This protein binds this small molecule.
Small molecule (SMILES): C[C@H](O)CCO

Binding-site contacts:
Ligand atom O1 contacts residue SER147 of chain 1.B at 3.9 Å.
Ligand atom C3 contacts residue GLY178 of chain 1.B at 4.4 Å.
Ligand atom C3 contacts residue GLU181 of chain 1.B at 3.7 Å.
Ligand atom C1 contacts residue GLU181 of chain 1.B at 3.6 Å.
Ligand atom O1 contacts residue GLU181 of chain 1.B at 3.4 Å.
Ligand atom O3 contacts residue GLU181 of chain 1.B at 4.2 Å.
Ligand atom O1 contacts residue VAL182 of chain 1.B at 3.1 Å (h-bond).
Ligand atom C2 contacts residue VAL182 of chain 1.B at 4.2 Å (hydrophobic).
Ligand atom O1 contacts residue GLY145 of chain 1.B at 3.3 Å (h-bond).
Ligand atom O1 contacts residue GLN180 of chain 1.B at 4.3 Å.
Ligand atom O3 contacts residue ARG179 of chain 1.B at 3.8 Å.
Ligand atom O3 contacts residue GLY178 of chain 1.B at 3.2 Å (h-bond).
Ligand atom C3 contacts residue ARG179 of chain 1.B at 4.2 Å.
Ligand atom C2 contacts residue ARG179 of chain 1.B at 3.3 Å.
Ligand atom C2 contacts residue GLU181 of chain 1.B at 2.7 Å.
Ligand atom C1 contacts residue GLY145 of chain 1.B at 3.8 Å.
Ligand atom C1 contacts residue GLN180 of chain 1.B at 4.1 Å.
Ligand atom C1 contacts residue ARG179 of chain 1.B at 4.1 Å.
Ligand atom O1 contacts residue ARG179 of chain 1.B at 3.8 Å.
Ligand atom C1 contacts residue VAL182 of chain 1.B at 4.2 Å (hydrophobic).
Ligand atom O3 contacts residue GLN180 of chain 1.B at 2.9 Å (h-bond).
Ligand atom C3 contacts residue GLN180 of chain 1.B at 3.4 Å.
Ligand atom C2 contacts residue GLN180 of chain 1.B at 2.9 Å.

Sequence of chain 1.B:
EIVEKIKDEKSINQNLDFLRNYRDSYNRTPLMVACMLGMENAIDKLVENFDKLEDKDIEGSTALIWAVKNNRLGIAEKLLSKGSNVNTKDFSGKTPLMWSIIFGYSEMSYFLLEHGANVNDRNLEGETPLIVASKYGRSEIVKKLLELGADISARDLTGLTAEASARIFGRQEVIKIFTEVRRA